This small molecule binds to this protein.
Small molecule (SMILES): CC[C@H](C)[C@@H](C=O)NC(=O)[C@H](CC(=O)O)NC(=O)[C@@H]1CCCN1C(=O)[C@H](CO)NC(=O)[C@H](COP(=O)(O)O)NC(=O)[C@H](Cc1ccc(O)cc1)NC(=O)[C@H](CO)NC(=O)[C@@H](N)CCCNC(N)=[NH2+]

Sequence of chain 2.A:
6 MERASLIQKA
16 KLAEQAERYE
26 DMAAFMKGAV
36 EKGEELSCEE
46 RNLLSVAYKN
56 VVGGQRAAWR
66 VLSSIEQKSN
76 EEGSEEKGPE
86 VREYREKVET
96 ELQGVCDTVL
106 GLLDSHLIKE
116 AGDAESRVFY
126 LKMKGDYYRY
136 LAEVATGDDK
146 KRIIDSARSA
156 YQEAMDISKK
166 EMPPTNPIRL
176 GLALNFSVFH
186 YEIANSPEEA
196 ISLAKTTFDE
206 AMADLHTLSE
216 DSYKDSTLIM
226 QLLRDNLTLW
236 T

Binding-site contacts:
Ligand atom O contacts residue LEU179 of chain 2.A at 3.5 Å.
Ligand atom P contacts residue LYS54 of chain 2.A at 3.4 Å.
Ligand atom CB contacts residue ASN180 of chain 2.A at 3.5 Å.
Ligand atom O contacts residue ASN231 of chain 2.A at 2.8 Å (h-bond).
Ligand atom N contacts residue ASN180 of chain 2.A at 2.8 Å (h-bond).
Ligand atom C contacts residue ASN180 of chain 2.A at 3.6 Å.
Ligand atom CA contacts residue GLU187 of chain 2.A at 3.3 Å.
Ligand atom O1P contacts residue ARG61 of chain 2.A at 2.9 Å (salt-bridge).
Ligand atom O contacts residue VAL183 of chain 2.A at 3.3 Å.
Ligand atom CA contacts residue ASN231 of chain 2.A at 3.5 Å.
Ligand atom O1P contacts residue ARG134 of chain 2.A at 2.8 Å (salt-bridge).
Ligand atom C contacts residue O6C1 of chain 2.C at 3.2 Å.
Ligand atom O2P contacts residue ARG134 of chain 2.A at 2.7 Å (salt-bridge).
Ligand atom N contacts residue LEU179 of chain 2.A at 3.5 Å.
Ligand atom OG contacts residue TRP235 of chain 2.A at 2.9 Å (h-bond).
Ligand atom OD2 contacts residue LYS54 of chain 2.A at 3.2 Å.
Ligand atom O2P contacts residue LYS54 of chain 2.A at 3.3 Å (salt-bridge).
Ligand atom CA contacts residue GLU187 of chain 2.A at 3.4 Å.
Ligand atom CG1 contacts residue O6C1 of chain 2.C at 3.3 Å.
Ligand atom CA contacts residue ASN180 of chain 2.A at 3.5 Å.
Ligand atom O3P contacts residue LYS54 of chain 2.A at 2.4 Å (salt-bridge).
Ligand atom O3P contacts residue ARG61 of chain 2.A at 2.9 Å (salt-bridge).
Ligand atom CG contacts residue LYS54 of chain 2.A at 3.4 Å.
Ligand atom OD1 contacts residue SER50 of chain 2.A at 2.8 Å (h-bond).
Ligand atom O contacts residue LEU234 of chain 2.A at 3.6 Å.
Ligand atom OG contacts residue GLU187 of chain 2.A at 2.7 Å (salt-bridge).
Ligand atom CB contacts residue O6C1 of chain 2.C at 3.4 Å.
Ligand atom OD1 contacts residue VAL51 of chain 2.A at 3.6 Å.
Ligand atom CD1 contacts residue ASN231 of chain 2.A at 3.5 Å.
Ligand atom N contacts residue GLU187 of chain 2.A at 2.6 Å (salt-bridge).
Ligand atom C contacts residue GLU187 of chain 2.A at 3.2 Å.
Ligand atom CG2 contacts residue O6C1 of chain 2.C at 2.9 Å.
Ligand atom C contacts residue ASN231 of chain 2.A at 3.6 Å.
Ligand atom OG contacts residue GLY176 of chain 2.A at 3.5 Å.
Ligand atom O2P contacts residue TYR135 of chain 2.A at 2.6 Å (h-bond).
Ligand atom CB contacts residue ASN231 of chain 2.A at 3.4 Å.
Ligand atom CB contacts residue GLU187 of chain 2.A at 3.1 Å.
Ligand atom CB contacts residue ASN180 of chain 2.A at 3.3 Å.
Ligand atom OG contacts residue O6C1 of chain 2.C at 3.5 Å.
Ligand atom N contacts residue ASN231 of chain 2.A at 2.8 Å (h-bond).